Binding-site contacts:
Ligand atom C8 contacts residue ASN17 of chain 1.B at 3.9 Å.
Ligand atom C7 contacts residue ASN17 of chain 1.B at 3.6 Å.
Ligand atom C1 contacts residue ASN17 of chain 1.B at 1.4 Å.
Ligand atom C3 contacts residue ASN137 of chain 1.B at 3.9 Å.
Ligand atom C6 contacts residue ASN137 of chain 1.B at 4.2 Å.
Ligand atom C2 contacts residue ASN17 of chain 1.B at 2.5 Å.
Ligand atom C3 contacts residue ASN17 of chain 1.B at 3.8 Å.
Ligand atom N2 contacts residue ASN17 of chain 1.B at 2.9 Å (h-bond).
Ligand atom C1 contacts residue ASN137 of chain 1.B at 4.1 Å.
Ligand atom C5 contacts residue ASN17 of chain 1.B at 3.7 Å.
Ligand atom C4 contacts residue ASN137 of chain 1.B at 3.9 Å.
Ligand atom O5 contacts residue ASN17 of chain 1.B at 2.4 Å (h-bond).
Ligand atom C5 contacts residue ASN137 of chain 1.B at 3.3 Å.
Ligand atom O7 contacts residue VAL16 of chain 1.B at 3.5 Å.
Ligand atom O5 contacts residue ASN137 of chain 1.B at 4.1 Å.
Ligand atom C7 contacts residue CYS15 of chain 1.B at 4.0 Å (hydrophobic).
Ligand atom C4 contacts residue ASN17 of chain 1.B at 4.2 Å.
Ligand atom O4 contacts residue ASN137 of chain 1.B at 3.7 Å.
Ligand atom O7 contacts residue ASN17 of chain 1.B at 3.7 Å.
Ligand atom O7 contacts residue CYS15 of chain 1.B at 2.8 Å (h-bond).
Ligand atom C7 contacts residue VAL16 of chain 1.B at 4.4 Å (hydrophobic).

A small-molecule ligand and the protein it binds are described below.
Small molecule (SMILES): CC(=O)N[C@H]1[C@H](O[C@H]2[C@H](O)[C@@H](NC(C)=O)CO[C@@H]2CO)O[C@H](CO)[C@@H](O)[C@@H]1O

Sequence of chain 1.B:
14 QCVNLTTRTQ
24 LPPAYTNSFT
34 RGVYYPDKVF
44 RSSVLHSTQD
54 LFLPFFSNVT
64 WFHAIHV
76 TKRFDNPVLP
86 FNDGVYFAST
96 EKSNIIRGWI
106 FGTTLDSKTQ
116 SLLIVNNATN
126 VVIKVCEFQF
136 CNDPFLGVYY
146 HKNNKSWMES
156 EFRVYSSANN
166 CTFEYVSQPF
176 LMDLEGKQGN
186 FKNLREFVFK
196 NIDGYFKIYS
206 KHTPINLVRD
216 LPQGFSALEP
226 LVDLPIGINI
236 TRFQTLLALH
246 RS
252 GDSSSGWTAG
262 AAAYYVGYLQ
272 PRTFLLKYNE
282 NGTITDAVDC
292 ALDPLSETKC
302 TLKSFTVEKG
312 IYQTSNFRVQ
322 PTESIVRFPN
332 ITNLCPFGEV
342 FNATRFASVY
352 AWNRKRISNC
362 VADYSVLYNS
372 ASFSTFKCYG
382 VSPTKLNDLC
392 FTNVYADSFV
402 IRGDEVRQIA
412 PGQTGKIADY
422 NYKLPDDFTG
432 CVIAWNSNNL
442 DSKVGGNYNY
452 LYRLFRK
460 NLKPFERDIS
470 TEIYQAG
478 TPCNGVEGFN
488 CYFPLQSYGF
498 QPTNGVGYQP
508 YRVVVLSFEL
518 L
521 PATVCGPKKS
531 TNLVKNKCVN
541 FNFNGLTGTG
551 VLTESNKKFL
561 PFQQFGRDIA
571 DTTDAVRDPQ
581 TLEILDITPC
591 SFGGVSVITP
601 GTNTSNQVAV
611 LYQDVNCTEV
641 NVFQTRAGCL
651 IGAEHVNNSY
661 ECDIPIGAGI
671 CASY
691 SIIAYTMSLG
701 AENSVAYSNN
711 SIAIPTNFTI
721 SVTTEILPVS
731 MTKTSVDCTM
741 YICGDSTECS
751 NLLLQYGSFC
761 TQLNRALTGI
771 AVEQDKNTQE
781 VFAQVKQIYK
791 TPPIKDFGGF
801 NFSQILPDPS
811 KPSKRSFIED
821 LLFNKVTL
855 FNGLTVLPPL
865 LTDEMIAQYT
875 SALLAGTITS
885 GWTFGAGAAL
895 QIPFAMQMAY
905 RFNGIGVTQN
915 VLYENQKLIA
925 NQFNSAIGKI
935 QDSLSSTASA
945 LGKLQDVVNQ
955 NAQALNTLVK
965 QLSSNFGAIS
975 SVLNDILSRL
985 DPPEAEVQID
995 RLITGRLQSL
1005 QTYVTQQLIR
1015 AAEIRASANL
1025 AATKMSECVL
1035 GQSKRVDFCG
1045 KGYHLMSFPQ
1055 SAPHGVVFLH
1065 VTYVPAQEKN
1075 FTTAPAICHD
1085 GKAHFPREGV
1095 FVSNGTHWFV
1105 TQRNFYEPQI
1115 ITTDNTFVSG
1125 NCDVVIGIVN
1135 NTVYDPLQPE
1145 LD